Binding-site contacts:
Ligand atom N6 contacts residue GLN432 of chain 1.T at 3.3 Å (h-bond).
Ligand atom O1A contacts residue THR178 of chain 1.T at 3.3 Å.
Ligand atom O2G contacts residue THR178 of chain 1.T at 3.3 Å (h-bond).
Ligand atom O2G contacts residue MG1 of chain 1.YA at 2.2 Å.
Ligand atom C6 contacts residue ARG364 of chain 1.T at 3.7 Å.
Ligand atom PB contacts residue MG1 of chain 1.YA at 3.7 Å.
Ligand atom C4 contacts residue GLN434 of chain 1.T at 3.7 Å.
Ligand atom O3A contacts residue GLY176 of chain 1.T at 2.8 Å (h-bond).
Ligand atom O2' contacts residue GLN434 of chain 1.T at 3.1 Å (h-bond).
Ligand atom PB contacts residue GLY176 of chain 1.T at 3.5 Å.
Ligand atom N3B contacts residue GLN174 of chain 1.T at 3.1 Å (h-bond).
Ligand atom O3A contacts residue THR175 of chain 1.T at 3.7 Å.
Ligand atom O2' contacts residue ASP365 of chain 1.W at 3.0 Å (salt-bridge).
Ligand atom N9 contacts residue GLN434 of chain 1.T at 3.5 Å (h-bond).
Ligand atom O1B contacts residue GLY176 of chain 1.T at 3.0 Å (h-bond).
Ligand atom O1G contacts residue GLU330 of chain 1.T at 3.3 Å (salt-bridge).
Ligand atom N3 contacts residue ARG364 of chain 1.T at 3.7 Å.
Ligand atom C5' contacts residue GLN174 of chain 1.T at 3.7 Å.
Ligand atom O5' contacts residue GLY176 of chain 1.T at 3.8 Å.
Ligand atom O2B contacts residue THR178 of chain 1.T at 2.6 Å (h-bond).
Ligand atom N1 contacts residue GLN434 of chain 1.T at 3.8 Å.
Ligand atom PB contacts residue LYS177 of chain 1.T at 3.4 Å.
Ligand atom O3G contacts residue GLN174 of chain 1.T at 2.6 Å (h-bond).
Ligand atom N1 contacts residue GLN432 of chain 1.T at 3.3 Å (h-bond).
Ligand atom O3A contacts residue LYS177 of chain 1.T at 3.4 Å (salt-bridge).
Ligand atom O1G contacts residue MG1 of chain 1.YA at 3.2 Å.
Ligand atom O1B contacts residue LYS177 of chain 1.T at 2.7 Å (salt-bridge).
Ligand atom O1A contacts residue ALA179 of chain 1.T at 3.1 Å (h-bond).
Ligand atom O4' contacts residue PHE359 of chain 1.T at 3.0 Å.
Ligand atom C8 contacts residue ALA179 of chain 1.T at 3.5 Å (hydrophobic).
Ligand atom C8 contacts residue GLN434 of chain 1.T at 3.7 Å.
Ligand atom N7 contacts residue ALA179 of chain 1.T at 3.3 Å.
Ligand atom PG contacts residue MG1 of chain 1.YA at 3.1 Å.
Ligand atom O1B contacts residue THR175 of chain 1.T at 3.1 Å (h-bond).
Ligand atom O2B contacts residue LYS177 of chain 1.T at 3.6 Å.
Ligand atom N6 contacts residue ARG364 of chain 1.T at 3.8 Å.
Ligand atom N1 contacts residue ARG364 of chain 1.T at 3.8 Å.
Ligand atom C6 contacts residue GLN432 of chain 1.T at 3.8 Å.
Ligand atom O2B contacts residue MG1 of chain 1.YA at 2.5 Å.
Ligand atom C2' contacts residue GLN434 of chain 1.T at 3.4 Å.

Sequence of chain 1.T:
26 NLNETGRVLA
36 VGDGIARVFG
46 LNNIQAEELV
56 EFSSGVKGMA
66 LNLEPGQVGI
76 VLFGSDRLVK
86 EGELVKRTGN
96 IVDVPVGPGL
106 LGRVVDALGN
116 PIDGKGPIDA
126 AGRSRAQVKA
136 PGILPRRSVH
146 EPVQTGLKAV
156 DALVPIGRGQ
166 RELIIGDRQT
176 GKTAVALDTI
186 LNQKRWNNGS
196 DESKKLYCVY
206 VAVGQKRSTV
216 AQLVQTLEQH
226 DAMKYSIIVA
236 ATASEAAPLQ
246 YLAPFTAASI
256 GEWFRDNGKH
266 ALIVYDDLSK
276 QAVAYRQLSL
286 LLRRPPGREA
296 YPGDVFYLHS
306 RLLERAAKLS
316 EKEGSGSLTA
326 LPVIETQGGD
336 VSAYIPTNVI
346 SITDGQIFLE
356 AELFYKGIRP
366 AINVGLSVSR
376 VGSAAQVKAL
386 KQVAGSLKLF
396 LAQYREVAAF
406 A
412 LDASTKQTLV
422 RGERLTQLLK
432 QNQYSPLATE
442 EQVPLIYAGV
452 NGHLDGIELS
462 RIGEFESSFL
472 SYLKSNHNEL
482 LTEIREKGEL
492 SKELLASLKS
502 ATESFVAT

The small molecule below binds the protein below.
Small molecule (SMILES): Nc1ncnc2c1ncn2[C@@H]1O[C@H](CO[P](=O)(O)O[P](=O)(O)NP(=O)(O)O)[C@@H](O)[C@H]1O

Sequence of chain 1.W:
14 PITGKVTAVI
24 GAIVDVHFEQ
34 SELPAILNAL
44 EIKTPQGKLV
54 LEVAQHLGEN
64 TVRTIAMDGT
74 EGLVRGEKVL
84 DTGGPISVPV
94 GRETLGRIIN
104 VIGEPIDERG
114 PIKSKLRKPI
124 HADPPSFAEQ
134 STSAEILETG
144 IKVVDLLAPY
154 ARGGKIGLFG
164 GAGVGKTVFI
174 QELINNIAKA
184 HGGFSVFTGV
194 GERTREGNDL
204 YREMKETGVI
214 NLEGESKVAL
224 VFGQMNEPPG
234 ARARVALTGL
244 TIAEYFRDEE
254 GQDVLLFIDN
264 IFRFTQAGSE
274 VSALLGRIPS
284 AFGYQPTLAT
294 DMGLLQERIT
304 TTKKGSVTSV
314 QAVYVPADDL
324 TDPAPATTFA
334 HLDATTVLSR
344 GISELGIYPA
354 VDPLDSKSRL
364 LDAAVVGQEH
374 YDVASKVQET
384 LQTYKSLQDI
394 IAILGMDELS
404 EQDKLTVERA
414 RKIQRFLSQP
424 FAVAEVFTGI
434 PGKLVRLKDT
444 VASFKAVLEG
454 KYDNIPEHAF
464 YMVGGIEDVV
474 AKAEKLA